Binding-site contacts:
Ligand atom O2A contacts residue ASP205 of chain 1.B at 3.0 Å (salt-bridge).
Ligand atom O3' contacts residue ASP213 of chain 1.B at 2.6 Å (salt-bridge).
Ligand atom O4' contacts residue ARG58 of chain 1.B at 3.1 Å (salt-bridge).
Ligand atom O2G contacts residue ARG260 of chain 1.B at 3.4 Å (salt-bridge).
Ligand atom C2 contacts residue HIS109 of chain 1.B at 3.6 Å.
Ligand atom O3B contacts residue MG1 of chain 1.M at 3.6 Å.
Ligand atom O4' contacts residue HIS109 of chain 1.B at 3.1 Å.
Ligand atom O1G contacts residue TYR209 of chain 1.B at 2.6 Å (h-bond).
Ligand atom O3' contacts residue GLN43 of chain 1.B at 2.9 Å (h-bond).
Ligand atom O1B contacts residue MG1 of chain 1.M at 2.5 Å.
Ligand atom O1G contacts residue ARG260 of chain 1.B at 3.4 Å (salt-bridge).
Ligand atom O2A contacts residue HIS61 of chain 1.B at 3.0 Å (h-bond).
Ligand atom O2A contacts residue ARG58 of chain 1.B at 3.1 Å (salt-bridge).
Ligand atom O1A contacts residue MN1 of chain 1.L at 2.4 Å.
Ligand atom O1A contacts residue HIS104 of chain 1.B at 2.9 Å (h-bond).
Ligand atom C3' contacts residue ASP213 of chain 1.B at 3.3 Å.
Ligand atom C4' contacts residue ARG58 of chain 1.B at 3.5 Å.
Ligand atom O3' contacts residue TYR209 of chain 1.B at 3.6 Å.
Ligand atom N1 contacts residue HIS109 of chain 1.B at 3.3 Å.
Ligand atom N3A contacts residue FE1 of chain 1.K at 3.5 Å.
Ligand atom C2' contacts residue TYR268 of chain 1.B at 3.6 Å (hydrophobic).
Ligand atom O1A contacts residue ASP101 of chain 1.B at 3.0 Å (salt-bridge).
Ligand atom PG contacts residue MG1 of chain 1.M at 3.4 Å.
Ligand atom O3G contacts residue MG1 of chain 1.M at 2.1 Å.
Ligand atom O1A contacts residue HIS127 of chain 1.B at 2.9 Å (h-bond).
Ligand atom PB contacts residue ASP205 of chain 1.B at 3.3 Å.
Ligand atom O5' contacts residue HIS109 of chain 1.B at 2.9 Å (h-bond).
Ligand atom N3A contacts residue MN1 of chain 1.L at 3.4 Å.
Ligand atom N4 contacts residue GLN269 of chain 1.B at 3.3 Å (h-bond).
Ligand atom PA contacts residue FE1 of chain 1.K at 3.0 Å.
Ligand atom O1G contacts residue LYS206 of chain 1.B at 3.0 Å (salt-bridge).
Ligand atom C6 contacts residue HIS109 of chain 1.B at 3.4 Å.
Ligand atom O2A contacts residue ASP101 of chain 1.B at 2.9 Å (salt-bridge).
Ligand atom O1B contacts residue ASP205 of chain 1.B at 3.2 Å (salt-bridge).
Ligand atom C3' contacts residue TYR209 of chain 1.B at 3.4 Å (hydrophobic).
Ligand atom PA contacts residue MN1 of chain 1.L at 3.2 Å.
Ligand atom N3A contacts residue ASP205 of chain 1.B at 2.5 Å (salt-bridge).
Ligand atom O3G contacts residue LYS206 of chain 1.B at 3.3 Å (salt-bridge).
Ligand atom O2A contacts residue FE1 of chain 1.K at 2.0 Å.
Ligand atom O1A contacts residue FE1 of chain 1.K at 3.5 Å.

The protein below binds the small molecule below.
Small molecule (SMILES): Nc1ccn([C@H]2C[C@H](O)[C@@H](COP(=O)(O)NP(=O)(O)OP(=O)(O)O)O2)c(=O)n1

Sequence of chain 1.B:
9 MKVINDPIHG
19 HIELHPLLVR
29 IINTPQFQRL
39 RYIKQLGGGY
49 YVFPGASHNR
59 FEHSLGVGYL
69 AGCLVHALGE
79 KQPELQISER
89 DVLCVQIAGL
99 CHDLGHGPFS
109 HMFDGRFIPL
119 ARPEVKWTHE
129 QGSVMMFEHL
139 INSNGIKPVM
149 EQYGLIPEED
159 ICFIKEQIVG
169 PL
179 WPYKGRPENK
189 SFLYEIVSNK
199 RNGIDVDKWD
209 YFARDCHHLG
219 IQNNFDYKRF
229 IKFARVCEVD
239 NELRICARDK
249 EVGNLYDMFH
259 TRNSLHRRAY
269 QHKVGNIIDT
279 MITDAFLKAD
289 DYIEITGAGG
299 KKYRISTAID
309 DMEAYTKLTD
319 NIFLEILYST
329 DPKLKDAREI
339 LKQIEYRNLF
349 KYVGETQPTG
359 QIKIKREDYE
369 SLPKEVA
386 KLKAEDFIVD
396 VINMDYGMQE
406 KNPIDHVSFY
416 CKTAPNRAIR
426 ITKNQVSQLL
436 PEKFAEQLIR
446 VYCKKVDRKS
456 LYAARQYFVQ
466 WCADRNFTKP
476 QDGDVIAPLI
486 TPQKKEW